Sequence of chain 1.B:
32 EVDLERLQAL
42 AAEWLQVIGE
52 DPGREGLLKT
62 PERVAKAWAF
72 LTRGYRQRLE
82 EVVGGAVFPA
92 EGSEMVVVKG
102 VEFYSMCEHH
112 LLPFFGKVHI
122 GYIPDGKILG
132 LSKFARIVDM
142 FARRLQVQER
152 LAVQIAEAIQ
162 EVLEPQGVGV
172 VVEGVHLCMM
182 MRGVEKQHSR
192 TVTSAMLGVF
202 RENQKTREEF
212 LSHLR

The small molecule below binds the protein below.
Small molecule (SMILES): Nc1nc2c([nH]c(=O)n2[C@H]2C[C@H](O)[C@@H](CO[P](=O)(O)O[P](=O)(O)OP(=O)(O)O)O2)c(=O)[nH]1

Binding-site contacts:
Ligand atom O1A contacts residue ARG64 of chain 2.E at 2.7 Å (salt-bridge).
Ligand atom PG contacts residue SER133 of chain 1.B at 3.4 Å.
Ligand atom C1' contacts residue GLY131 of chain 1.B at 3.4 Å.
Ligand atom O2G contacts residue SER133 of chain 1.B at 2.6 Å (h-bond).
Ligand atom N1 contacts residue GLU150 of chain 1.A at 2.8 Å (salt-bridge).
Ligand atom C2 contacts residue LEU132 of chain 1.B at 3.4 Å (hydrophobic).
Ligand atom O4' contacts residue HIS110 of chain 1.A at 2.7 Å (h-bond).
Ligand atom N9 contacts residue HIS110 of chain 1.A at 3.0 Å (h-bond).
Ligand atom C8 contacts residue ZN1 of chain 1.F at 3.0 Å.
Ligand atom O6 contacts residue VAL148 of chain 1.A at 3.2 Å.
Ligand atom O6 contacts residue GLN149 of chain 1.A at 2.6 Å (h-bond).
Ligand atom O3G contacts residue HIS111 of chain 1.A at 3.5 Å (h-bond).
Ligand atom O1G contacts residue ARG183 of chain 1.A at 2.7 Å (salt-bridge).
Ligand atom C1' contacts residue HIS110 of chain 1.A at 3.4 Å.
Ligand atom O3B contacts residue LYS134 of chain 1.B at 3.2 Å (salt-bridge).
Ligand atom N3 contacts residue LEU132 of chain 1.B at 3.1 Å (h-bond).
Ligand atom O3G contacts residue ARG183 of chain 1.A at 2.8 Å (salt-bridge).
Ligand atom C8 contacts residue HIS110 of chain 1.A at 3.2 Å.
Ligand atom O3' contacts residue LYS134 of chain 1.B at 3.5 Å.
Ligand atom O1G contacts residue ARG137 of chain 1.B at 2.9 Å (salt-bridge).
Ligand atom O8 contacts residue HIS110 of chain 1.A at 3.5 Å (h-bond).
Ligand atom O8 contacts residue ZN1 of chain 1.F at 2.0 Å.
Ligand atom C3' contacts residue SER133 of chain 1.B at 3.1 Å.
Ligand atom C4 contacts residue HIS110 of chain 1.A at 3.5 Å.
Ligand atom N2 contacts residue GLU150 of chain 1.A at 2.6 Å (salt-bridge).
Ligand atom N3 contacts residue GLY131 of chain 1.B at 3.4 Å.
Ligand atom O3' contacts residue GLY131 of chain 1.B at 3.2 Å.
Ligand atom C2 contacts residue GLU150 of chain 1.A at 3.5 Å.
Ligand atom O1B contacts residue HIS111 of chain 1.A at 2.6 Å (h-bond).
Ligand atom O8 contacts residue HIS111 of chain 1.A at 3.1 Å (h-bond).
Ligand atom O8 contacts residue CYS179 of chain 1.A at 3.2 Å (h-bond).
Ligand atom O2G contacts residue LYS134 of chain 1.B at 3.0 Å (salt-bridge).
Ligand atom O2G contacts residue ARG137 of chain 1.B at 2.8 Å (salt-bridge).
Ligand atom C1' contacts residue LEU132 of chain 1.B at 3.6 Å (hydrophobic).
Ligand atom O3G contacts residue SER133 of chain 1.B at 3.2 Å (h-bond).
Ligand atom O1B contacts residue ARG183 of chain 1.A at 3.3 Å (salt-bridge).
Ligand atom N2 contacts residue LEU130 of chain 1.B at 3.1 Å (h-bond).
Ligand atom O3' contacts residue SER133 of chain 1.B at 2.6 Å (h-bond).
Ligand atom O3A contacts residue ARG64 of chain 2.E at 3.1 Å.
Ligand atom O2A contacts residue LYS134 of chain 1.B at 3.0 Å (salt-bridge).

Sequence of chain 2.E:
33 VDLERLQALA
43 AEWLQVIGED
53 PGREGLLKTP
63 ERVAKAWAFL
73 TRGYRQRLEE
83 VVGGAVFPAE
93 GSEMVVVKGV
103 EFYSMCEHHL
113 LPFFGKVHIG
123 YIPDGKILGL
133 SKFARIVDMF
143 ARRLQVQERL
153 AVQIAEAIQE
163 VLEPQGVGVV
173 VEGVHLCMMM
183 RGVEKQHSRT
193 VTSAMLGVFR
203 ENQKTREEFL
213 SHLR

Sequence of chain 1.A:
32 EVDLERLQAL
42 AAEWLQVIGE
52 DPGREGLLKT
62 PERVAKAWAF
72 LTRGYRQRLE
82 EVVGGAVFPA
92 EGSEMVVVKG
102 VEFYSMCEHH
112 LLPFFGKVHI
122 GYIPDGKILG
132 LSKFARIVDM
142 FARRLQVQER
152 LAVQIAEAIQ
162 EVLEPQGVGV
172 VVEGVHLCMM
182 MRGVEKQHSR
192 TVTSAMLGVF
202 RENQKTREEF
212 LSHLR